Binding-site contacts:
Ligand atom N contacts residue PHE98 of chain 1.E at 4.1 Å.
Ligand atom CA contacts residue PHE98 of chain 1.E at 4.3 Å (hydrophobic).
Ligand atom C contacts residue PHE98 of chain 1.E at 4.0 Å (hydrophobic).
Ligand atom N contacts residue LEU45 of chain 1.D at 3.7 Å.
Ligand atom C contacts residue TRP47 of chain 1.D at 4.0 Å (hydrophobic).
Ligand atom O contacts residue TRP47 of chain 1.D at 3.6 Å.
Ligand atom OXT contacts residue TRP47 of chain 1.D at 3.6 Å.
Ligand atom C contacts residue THR97 of chain 1.E at 4.3 Å.
Ligand atom OXT contacts residue THR97 of chain 1.E at 3.6 Å.
Ligand atom C contacts residue LEU45 of chain 1.D at 4.3 Å (hydrophobic).
Ligand atom OXT contacts residue PHE98 of chain 1.E at 3.0 Å (h-bond).
Ligand atom OXT contacts residue GLU46 of chain 1.D at 4.0 Å.
Ligand atom OXT contacts residue LEU45 of chain 1.D at 3.9 Å.
Ligand atom C contacts residue GLU46 of chain 1.D at 4.2 Å.
Ligand atom O contacts residue GLU46 of chain 1.D at 3.8 Å.

Sequence of chain 1.E:
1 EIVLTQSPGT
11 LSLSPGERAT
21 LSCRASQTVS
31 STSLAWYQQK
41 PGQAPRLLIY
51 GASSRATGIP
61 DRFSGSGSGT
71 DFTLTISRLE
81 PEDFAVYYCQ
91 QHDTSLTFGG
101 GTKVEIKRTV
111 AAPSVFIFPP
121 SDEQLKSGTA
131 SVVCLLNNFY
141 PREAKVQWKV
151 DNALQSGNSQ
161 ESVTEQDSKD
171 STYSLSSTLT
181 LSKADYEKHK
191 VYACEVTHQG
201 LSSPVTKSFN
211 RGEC

Sequence of chain 1.D:
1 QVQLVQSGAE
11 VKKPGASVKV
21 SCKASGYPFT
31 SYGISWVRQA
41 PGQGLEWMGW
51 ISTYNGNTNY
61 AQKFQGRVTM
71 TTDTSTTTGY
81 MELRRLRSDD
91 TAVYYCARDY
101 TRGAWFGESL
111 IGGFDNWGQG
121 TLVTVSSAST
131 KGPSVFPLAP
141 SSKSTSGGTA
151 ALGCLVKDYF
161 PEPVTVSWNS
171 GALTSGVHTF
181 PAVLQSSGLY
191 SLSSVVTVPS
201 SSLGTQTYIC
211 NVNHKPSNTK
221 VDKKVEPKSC

The protein below binds the small molecule below.
Small molecule (SMILES): NCC(=O)O